This small molecule binds to this protein.
Small molecule (SMILES): CC(=O)N[C@@H]1[C@@H](O)[C@H](O)[C@@H](CO)O[C@H]1O

Binding-site contacts:
Ligand atom C7 contacts residue ASP294 of chain 1.F at 4.4 Å.
Ligand atom O5 contacts residue ASN106 of chain 1.F at 4.0 Å.
Ligand atom O7 contacts residue ASN107 of chain 1.F at 4.3 Å.
Ligand atom C3 contacts residue ASN107 of chain 1.F at 3.9 Å.
Ligand atom O6 contacts residue ASN106 of chain 1.F at 4.2 Å.
Ligand atom N2 contacts residue ASN107 of chain 1.F at 3.0 Å (h-bond).
Ligand atom O5 contacts residue ASN107 of chain 1.F at 2.4 Å (h-bond).
Ligand atom C1 contacts residue ASN107 of chain 1.F at 1.4 Å.
Ligand atom C5 contacts residue ASN107 of chain 1.F at 3.7 Å.
Ligand atom C8 contacts residue ASP294 of chain 1.F at 3.8 Å.
Ligand atom C2 contacts residue ASN107 of chain 1.F at 2.6 Å.
Ligand atom C4 contacts residue ASN107 of chain 1.F at 4.3 Å.
Ligand atom N2 contacts residue ASP294 of chain 1.F at 4.2 Å.
Ligand atom C7 contacts residue ASN107 of chain 1.F at 4.0 Å.

Sequence of chain 1.F:
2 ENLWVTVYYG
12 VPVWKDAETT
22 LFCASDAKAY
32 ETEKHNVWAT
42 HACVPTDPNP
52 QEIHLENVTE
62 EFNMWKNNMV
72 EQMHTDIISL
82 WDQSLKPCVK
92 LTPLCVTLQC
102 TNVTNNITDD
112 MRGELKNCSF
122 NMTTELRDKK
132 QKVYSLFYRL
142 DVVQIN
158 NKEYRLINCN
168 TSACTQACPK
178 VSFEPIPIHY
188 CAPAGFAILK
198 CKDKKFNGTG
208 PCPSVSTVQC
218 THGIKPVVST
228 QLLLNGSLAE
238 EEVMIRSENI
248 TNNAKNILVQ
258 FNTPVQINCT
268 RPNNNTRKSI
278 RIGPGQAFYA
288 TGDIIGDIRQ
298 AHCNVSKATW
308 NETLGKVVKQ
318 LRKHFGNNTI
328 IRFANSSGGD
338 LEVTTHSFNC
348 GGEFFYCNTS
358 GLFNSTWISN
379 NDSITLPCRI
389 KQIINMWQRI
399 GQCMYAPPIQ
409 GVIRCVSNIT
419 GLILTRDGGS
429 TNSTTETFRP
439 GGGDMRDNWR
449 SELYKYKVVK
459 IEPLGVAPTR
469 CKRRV